Binding-site contacts:
Ligand atom O4 contacts residue TRP268 of chain 1.B at 3.4 Å.
Ligand atom O6 contacts residue GLU39 of chain 1.B at 2.8 Å (salt-bridge).
Ligand atom O6 contacts residue TRP248 of chain 1.B at 3.6 Å (h-bond).
Ligand atom O5 contacts residue GLY66 of chain 1.B at 3.5 Å.
Ligand atom O2 contacts residue ASP301 of chain 1.B at 2.6 Å (salt-bridge).
Ligand atom O3 contacts residue ASP301 of chain 1.B at 2.6 Å (salt-bridge).
Ligand atom C6 contacts residue GLY66 of chain 1.B at 3.7 Å.
Ligand atom C1 contacts residue TRP33 of chain 1.B at 3.8 Å (hydrophobic).
Ligand atom O6 contacts residue GLY66 of chain 1.B at 3.1 Å (h-bond).
Ligand atom O3 contacts residue GLN88 of chain 1.B at 3.8 Å.
Ligand atom O5 contacts residue TRP33 of chain 1.B at 3.2 Å (h-bond).
Ligand atom C5 contacts residue TRP268 of chain 1.B at 3.9 Å (hydrophobic).
Ligand atom O1 contacts residue HIS377 of chain 1.B at 2.8 Å (h-bond).
Ligand atom C2 contacts residue ASN299 of chain 1.B at 3.7 Å.
Ligand atom O4 contacts residue LYS337 of chain 1.B at 2.9 Å (salt-bridge).
Ligand atom C1 contacts residue HIS377 of chain 1.B at 3.4 Å.
Ligand atom C1 contacts residue ASN299 of chain 1.B at 3.8 Å.
Ligand atom O6 contacts residue GLY65 of chain 1.B at 3.4 Å.
Ligand atom C4 contacts residue GLU39 of chain 1.B at 3.2 Å.
Ligand atom O6 contacts residue TRP33 of chain 1.B at 3.3 Å.
Ligand atom C4 contacts residue LYS337 of chain 1.B at 3.8 Å.
Ligand atom O3 contacts residue TRP34 of chain 1.B at 2.8 Å (h-bond).
Ligand atom O1 contacts residue GLY66 of chain 1.B at 3.8 Å.
Ligand atom C2 contacts residue LYS90 of chain 1.B at 3.8 Å.
Ligand atom C6 contacts residue TRP248 of chain 1.B at 3.5 Å (hydrophobic).
Ligand atom C1 contacts residue LYS90 of chain 1.B at 3.9 Å.
Ligand atom C4 contacts residue TRP33 of chain 1.B at 3.8 Å (hydrophobic).
Ligand atom C6 contacts residue TRP268 of chain 1.B at 3.7 Å (hydrophobic).
Ligand atom O2 contacts residue ASN299 of chain 1.B at 2.8 Å (h-bond).
Ligand atom O4 contacts residue GLU39 of chain 1.B at 2.6 Å (salt-bridge).
Ligand atom O1 contacts residue TRP33 of chain 1.B at 3.6 Å.
Ligand atom O3 contacts residue LYS337 of chain 1.B at 3.0 Å (salt-bridge).
Ligand atom C5 contacts residue GLU39 of chain 1.B at 3.7 Å.
Ligand atom O1 contacts residue LYS90 of chain 1.B at 3.0 Å (salt-bridge).
Ligand atom C2 contacts residue ASP301 of chain 1.B at 3.4 Å.
Ligand atom C3 contacts residue LYS337 of chain 1.B at 3.7 Å.
Ligand atom C6 contacts residue GLU39 of chain 1.B at 3.1 Å.
Ligand atom C2 contacts residue TRP33 of chain 1.B at 3.7 Å (hydrophobic).
Ligand atom C3 contacts residue ASP301 of chain 1.B at 3.6 Å.
Ligand atom O2 contacts residue LYS90 of chain 1.B at 3.0 Å (salt-bridge).

Sequence of chain 1.B:
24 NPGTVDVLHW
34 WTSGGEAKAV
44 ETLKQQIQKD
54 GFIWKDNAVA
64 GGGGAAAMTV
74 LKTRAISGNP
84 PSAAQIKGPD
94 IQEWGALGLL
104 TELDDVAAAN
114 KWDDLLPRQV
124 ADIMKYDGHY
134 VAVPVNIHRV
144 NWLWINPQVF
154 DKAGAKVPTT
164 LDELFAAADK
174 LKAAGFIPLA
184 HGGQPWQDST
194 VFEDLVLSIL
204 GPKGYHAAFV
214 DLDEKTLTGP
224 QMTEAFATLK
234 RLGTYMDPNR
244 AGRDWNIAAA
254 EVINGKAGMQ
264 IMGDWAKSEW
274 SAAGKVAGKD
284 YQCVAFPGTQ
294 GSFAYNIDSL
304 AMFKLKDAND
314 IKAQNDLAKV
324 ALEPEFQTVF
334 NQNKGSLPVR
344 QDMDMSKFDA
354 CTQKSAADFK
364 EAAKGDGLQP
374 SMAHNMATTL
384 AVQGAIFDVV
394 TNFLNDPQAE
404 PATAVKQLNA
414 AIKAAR

This protein binds this small molecule.
Small molecule (SMILES): OC[C@H]1O[C@@H](O)[C@H](O)[C@@H](O)[C@@H]1O